The protein below binds the small molecule below.
Small molecule (SMILES): CCOC(=O)c1ccc(OCCCC2CCN(c3ccc(C)nn3)CC2)cc1

Sequence of chain 7.D:
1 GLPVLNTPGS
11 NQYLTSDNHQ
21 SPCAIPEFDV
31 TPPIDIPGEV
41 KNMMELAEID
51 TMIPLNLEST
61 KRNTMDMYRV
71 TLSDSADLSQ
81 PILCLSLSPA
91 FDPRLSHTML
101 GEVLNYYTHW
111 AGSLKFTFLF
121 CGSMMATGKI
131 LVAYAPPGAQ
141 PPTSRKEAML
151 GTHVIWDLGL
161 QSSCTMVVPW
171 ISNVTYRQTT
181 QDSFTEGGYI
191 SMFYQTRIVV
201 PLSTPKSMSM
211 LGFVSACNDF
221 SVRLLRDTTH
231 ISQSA

Binding-site contacts:
Ligand atom C3 contacts residue ALA24 of chain 7.D at 3.6 Å (hydrophobic).
Ligand atom C3 contacts residue PRO179 of chain 7.B at 3.6 Å (hydrophobic).
Ligand atom O23 contacts residue TYR110 of chain 7.B at 3.5 Å.
Ligand atom C8 contacts residue VAL194 of chain 7.B at 3.8 Å (hydrophobic).
Ligand atom C4 contacts residue ALA24 of chain 7.D at 3.9 Å (hydrophobic).
Ligand atom C7 contacts residue TYR157 of chain 7.B at 3.5 Å (hydrophobic).
Ligand atom C7 contacts residue ILE25 of chain 7.D at 3.8 Å (hydrophobic).
Ligand atom C22 contacts residue PHE236 of chain 7.B at 3.3 Å (hydrophobic).
Ligand atom O23 contacts residue PHE236 of chain 7.B at 3.3 Å.
Ligand atom N6 contacts residue VAL194 of chain 7.B at 3.6 Å.
Ligand atom C19 contacts residue TYR110 of chain 7.B at 3.8 Å (hydrophobic).
Ligand atom C4 contacts residue TYR157 of chain 7.B at 3.5 Å (hydrophobic).
Ligand atom C7 contacts residue VAL194 of chain 7.B at 3.6 Å (hydrophobic).
Ligand atom C20 contacts residue PHE236 of chain 7.B at 3.4 Å (hydrophobic).
Ligand atom C1 contacts residue ILE155 of chain 7.B at 3.8 Å (hydrophobic).
Ligand atom C1 contacts residue ILE181 of chain 7.B at 3.5 Å (hydrophobic).
Ligand atom N4 contacts residue ILE192 of chain 7.B at 3.6 Å.
Ligand atom C10 contacts residue ILE108 of chain 7.B at 3.5 Å (hydrophobic).
Ligand atom C25 contacts residue THR109 of chain 7.B at 3.2 Å.
Ligand atom C9 contacts residue VAL194 of chain 7.B at 3.8 Å (hydrophobic).
Ligand atom C16 contacts residue MET130 of chain 7.B at 3.8 Å (hydrophobic).
Ligand atom C19 contacts residue PHE236 of chain 7.B at 3.6 Å (hydrophobic).
Ligand atom N4 contacts residue LEU239 of chain 7.B at 3.6 Å.
Ligand atom C21 contacts residue TYR203 of chain 7.B at 3.7 Å (hydrophobic).
Ligand atom C8 contacts residue TYR157 of chain 7.B at 3.4 Å (hydrophobic).
Ligand atom N3 contacts residue ILE192 of chain 7.B at 3.7 Å.
Ligand atom O15 contacts residue MET130 of chain 7.B at 3.8 Å.
Ligand atom C18 contacts residue TYR110 of chain 7.B at 3.8 Å (hydrophobic).
Ligand atom C13 contacts residue ILE108 of chain 7.B at 3.6 Å (hydrophobic).
Ligand atom C10 contacts residue PHE132 of chain 7.B at 3.7 Å (hydrophobic).
Ligand atom C11 contacts residue PHE132 of chain 7.B at 3.5 Å (hydrophobic).
Ligand atom C17 contacts residue MET130 of chain 7.B at 3.7 Å (hydrophobic).
Ligand atom C13 contacts residue PHE236 of chain 7.B at 3.8 Å (hydrophobic).
Ligand atom C12 contacts residue PHE236 of chain 7.B at 3.7 Å (hydrophobic).
Ligand atom N3 contacts residue LEU239 of chain 7.B at 3.8 Å.
Ligand atom O24 contacts residue THR109 of chain 7.B at 3.6 Å.
Ligand atom C22 contacts residue TYR110 of chain 7.B at 3.3 Å (hydrophobic).
Ligand atom O24 contacts residue TYR110 of chain 7.B at 3.3 Å.
Ligand atom C3 contacts residue TYR157 of chain 7.B at 3.4 Å (hydrophobic).
Ligand atom O24 contacts residue PHE236 of chain 7.B at 3.9 Å.

Sequence of chain 8.D:
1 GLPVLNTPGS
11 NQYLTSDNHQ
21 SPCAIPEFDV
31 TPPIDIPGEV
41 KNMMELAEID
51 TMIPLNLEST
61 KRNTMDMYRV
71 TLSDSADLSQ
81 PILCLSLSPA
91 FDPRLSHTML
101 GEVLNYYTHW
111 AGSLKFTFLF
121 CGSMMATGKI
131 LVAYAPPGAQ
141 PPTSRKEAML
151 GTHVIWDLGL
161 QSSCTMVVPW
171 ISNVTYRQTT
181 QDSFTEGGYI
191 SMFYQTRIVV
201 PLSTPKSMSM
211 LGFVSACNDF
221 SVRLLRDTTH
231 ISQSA

Sequence of chain 7.B:
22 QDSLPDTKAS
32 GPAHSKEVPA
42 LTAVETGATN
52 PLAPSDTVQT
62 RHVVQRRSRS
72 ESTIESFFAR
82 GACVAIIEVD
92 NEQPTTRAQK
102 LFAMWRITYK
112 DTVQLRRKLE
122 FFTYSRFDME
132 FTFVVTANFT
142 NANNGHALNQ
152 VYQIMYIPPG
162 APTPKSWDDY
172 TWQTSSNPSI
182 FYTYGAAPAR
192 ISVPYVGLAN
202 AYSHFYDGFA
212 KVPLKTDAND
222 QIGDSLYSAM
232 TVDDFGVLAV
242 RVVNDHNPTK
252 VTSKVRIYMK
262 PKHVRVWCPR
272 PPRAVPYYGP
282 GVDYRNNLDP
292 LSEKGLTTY